Sequence of chain 1.D:
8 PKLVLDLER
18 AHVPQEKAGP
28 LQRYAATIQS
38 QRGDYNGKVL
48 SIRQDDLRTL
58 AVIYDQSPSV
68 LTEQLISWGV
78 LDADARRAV

Binding-site contacts:
Ligand atom C41 contacts residue C2E1 of chain 1.T at 3.5 Å.
Ligand atom C3' contacts residue C2E1 of chain 1.T at 3.4 Å.
Ligand atom N3 contacts residue C2E1 of chain 1.T at 3.3 Å.
Ligand atom C51 contacts residue C2E1 of chain 1.T at 3.3 Å.
Ligand atom N2 contacts residue C2E1 of chain 1.T at 3.4 Å.
Ligand atom O6 contacts residue SER48 of chain 1.J at 3.0 Å (h-bond).
Ligand atom N2 contacts residue ASP41 of chain 1.J at 3.0 Å (salt-bridge).
Ligand atom C61 contacts residue C2E1 of chain 1.T at 3.4 Å.
Ligand atom O5A contacts residue C2E1 of chain 1.T at 3.5 Å (h-bond).
Ligand atom O2P contacts residue C2E1 of chain 1.FA at 3.1 Å (h-bond).
Ligand atom O2A contacts residue C2E1 of chain 1.S at 2.9 Å (h-bond).
Ligand atom O6 contacts residue ARG39 of chain 1.J at 2.9 Å (salt-bridge).
Ligand atom O2A contacts residue ARG39 of chain 1.D at 3.4 Å.
Ligand atom P1 contacts residue C2E1 of chain 1.FA at 3.5 Å.
Ligand atom C2' contacts residue C2E1 of chain 1.T at 3.4 Å.
Ligand atom O61 contacts residue C2E1 of chain 1.T at 2.9 Å.
Ligand atom N91 contacts residue C2E1 of chain 1.T at 3.5 Å (h-bond).
Ligand atom N2 contacts residue ASN43 of chain 1.J at 3.3 Å (h-bond).
Ligand atom C6 contacts residue C2E1 of chain 1.T at 3.5 Å.
Ligand atom C8 contacts residue SER48 of chain 1.J at 3.4 Å.
Ligand atom O6 contacts residue C2E1 of chain 1.T at 3.5 Å (h-bond).
Ligand atom O3A contacts residue ARG39 of chain 1.D at 3.5 Å (salt-bridge).
Ligand atom C81 contacts residue C2E1 of chain 1.T at 3.0 Å.
Ligand atom O1P contacts residue C2E1 of chain 1.T at 2.8 Å (h-bond).
Ligand atom O6 contacts residue LEU47 of chain 1.J at 3.5 Å.
Ligand atom N11 contacts residue C2E1 of chain 1.T at 2.5 Å (h-bond).
Ligand atom C4 contacts residue C2E1 of chain 1.T at 3.5 Å.
Ligand atom N1 contacts residue C2E1 of chain 1.T at 3.4 Å (h-bond).
Ligand atom C2 contacts residue C2E1 of chain 1.T at 3.4 Å.
Ligand atom O2A contacts residue C2E1 of chain 1.FA at 2.7 Å (h-bond).
Ligand atom C21 contacts residue C2E1 of chain 1.T at 3.1 Å.
Ligand atom C2A contacts residue C2E1 of chain 1.S at 3.2 Å.
Ligand atom N71 contacts residue C2E1 of chain 1.T at 3.1 Å (h-bond).
Ligand atom O1P contacts residue C2E1 of chain 1.FA at 2.5 Å (h-bond).
Ligand atom N1 contacts residue ASP41 of chain 1.J at 2.9 Å (salt-bridge).
Ligand atom N7 contacts residue SER48 of chain 1.J at 2.7 Å (h-bond).
Ligand atom N31 contacts residue C2E1 of chain 1.S at 3.1 Å (h-bond).
Ligand atom N21 contacts residue C2E1 of chain 1.T at 2.7 Å (h-bond).
Ligand atom N21 contacts residue C2E1 of chain 1.S at 2.6 Å (h-bond).
Ligand atom N31 contacts residue C2E1 of chain 1.T at 3.5 Å (h-bond).

Sequence of chain 1.J:
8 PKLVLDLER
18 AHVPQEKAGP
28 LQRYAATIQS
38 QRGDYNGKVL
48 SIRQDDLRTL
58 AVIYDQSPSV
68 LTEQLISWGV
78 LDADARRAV

A protein and the small-molecule ligand that binds it are described below.
Small molecule (SMILES): Nc1nc2c(ncn2[C@@H]2O[C@@H]3CO[P](=O)(O)O[C@H]4[C@@H](O)[C@H](n5cnc6c(=O)[nH]c(N)nc65)O[C@@H]4CO[P](=O)(O)O[C@H]3[C@H]2O)c(=O)[nH]1